Binding-site contacts:
Ligand atom C1 contacts residue MG1 of chain 1.K at 2.8 Å.
Ligand atom C1 contacts residue MG1 of chain 1.L at 3.8 Å.
Ligand atom C1 contacts residue ATP1 of chain 1.M at 3.4 Å.
Ligand atom C2 contacts residue ATP1 of chain 1.M at 3.8 Å.
Ligand atom O3 contacts residue GLU271 of chain 1.A at 2.8 Å (salt-bridge).
Ligand atom C2 contacts residue GLY294 of chain 1.A at 3.4 Å.
Ligand atom O1 contacts residue ATP1 of chain 1.M at 3.5 Å (h-bond).
Ligand atom C2 contacts residue MG1 of chain 1.L at 3.9 Å.
Ligand atom C1 contacts residue ALA292 of chain 1.A at 3.1 Å (hydrophobic).
Ligand atom C1 contacts residue THR327 of chain 1.A at 3.9 Å.
Ligand atom O4 contacts residue MG1 of chain 1.K at 2.1 Å.
Ligand atom O3 contacts residue ALA292 of chain 1.A at 3.6 Å.
Ligand atom O2 contacts residue GLY294 of chain 1.A at 2.5 Å (h-bond).
Ligand atom O1 contacts residue MET290 of chain 1.A at 3.2 Å.
Ligand atom C2 contacts residue ALA292 of chain 1.A at 3.3 Å (hydrophobic).
Ligand atom O2 contacts residue ASP295 of chain 1.A at 3.6 Å (salt-bridge).
Ligand atom O4 contacts residue ALA292 of chain 1.A at 3.8 Å.
Ligand atom O1 contacts residue ALA292 of chain 1.A at 3.3 Å.
Ligand atom O4 contacts residue ASP295 of chain 1.A at 2.7 Å (salt-bridge).
Ligand atom O2 contacts residue ALA292 of chain 1.A at 3.2 Å.
Ligand atom O1 contacts residue MG1 of chain 1.K at 4.1 Å.
Ligand atom C2 contacts residue GLU271 of chain 1.A at 3.6 Å.
Ligand atom O3 contacts residue ASP295 of chain 1.A at 4.0 Å.
Ligand atom O4 contacts residue ATP1 of chain 1.M at 3.4 Å (h-bond).
Ligand atom C2 contacts residue MG1 of chain 1.K at 2.9 Å.
Ligand atom O1 contacts residue ARG72 of chain 1.A at 3.9 Å.
Ligand atom O2 contacts residue ARG293 of chain 1.A at 3.4 Å (salt-bridge).
Ligand atom O1 contacts residue LYS269 of chain 1.A at 3.7 Å.
Ligand atom O2 contacts residue THR327 of chain 1.A at 2.7 Å (h-bond).
Ligand atom C1 contacts residue GLU271 of chain 1.A at 3.5 Å.
Ligand atom C2 contacts residue ASP295 of chain 1.A at 3.5 Å.
Ligand atom O3 contacts residue MG1 of chain 1.K at 2.0 Å.
Ligand atom O1 contacts residue THR327 of chain 1.A at 3.3 Å (h-bond).
Ligand atom O4 contacts residue GLY294 of chain 1.A at 3.7 Å.
Ligand atom O1 contacts residue MG1 of chain 1.L at 3.9 Å.
Ligand atom C1 contacts residue LYS269 of chain 1.A at 3.5 Å.
Ligand atom O3 contacts residue LYS269 of chain 1.A at 2.7 Å (salt-bridge).
Ligand atom C2 contacts residue THR327 of chain 1.A at 3.6 Å.
Ligand atom O3 contacts residue ATP1 of chain 1.M at 3.0 Å (h-bond).
Ligand atom O4 contacts residue GLU271 of chain 1.A at 3.0 Å (salt-bridge).

Sequence of chain 1.A:
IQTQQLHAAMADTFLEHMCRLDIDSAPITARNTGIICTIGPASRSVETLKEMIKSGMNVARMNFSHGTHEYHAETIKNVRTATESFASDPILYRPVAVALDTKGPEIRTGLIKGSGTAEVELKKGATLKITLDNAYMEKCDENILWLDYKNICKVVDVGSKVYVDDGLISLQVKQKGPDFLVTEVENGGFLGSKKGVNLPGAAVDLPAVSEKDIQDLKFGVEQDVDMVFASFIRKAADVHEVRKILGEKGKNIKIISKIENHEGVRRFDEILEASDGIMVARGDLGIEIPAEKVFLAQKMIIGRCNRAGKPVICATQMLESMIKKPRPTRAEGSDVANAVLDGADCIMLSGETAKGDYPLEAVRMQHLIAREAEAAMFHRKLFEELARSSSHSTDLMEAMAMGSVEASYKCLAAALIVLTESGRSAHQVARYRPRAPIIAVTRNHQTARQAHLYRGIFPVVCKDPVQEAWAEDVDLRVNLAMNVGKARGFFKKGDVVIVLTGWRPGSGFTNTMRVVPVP

This protein binds this small molecule.
Small molecule (SMILES): O=C([O-])C(=O)[O-]